Sequence of chain 1.A:
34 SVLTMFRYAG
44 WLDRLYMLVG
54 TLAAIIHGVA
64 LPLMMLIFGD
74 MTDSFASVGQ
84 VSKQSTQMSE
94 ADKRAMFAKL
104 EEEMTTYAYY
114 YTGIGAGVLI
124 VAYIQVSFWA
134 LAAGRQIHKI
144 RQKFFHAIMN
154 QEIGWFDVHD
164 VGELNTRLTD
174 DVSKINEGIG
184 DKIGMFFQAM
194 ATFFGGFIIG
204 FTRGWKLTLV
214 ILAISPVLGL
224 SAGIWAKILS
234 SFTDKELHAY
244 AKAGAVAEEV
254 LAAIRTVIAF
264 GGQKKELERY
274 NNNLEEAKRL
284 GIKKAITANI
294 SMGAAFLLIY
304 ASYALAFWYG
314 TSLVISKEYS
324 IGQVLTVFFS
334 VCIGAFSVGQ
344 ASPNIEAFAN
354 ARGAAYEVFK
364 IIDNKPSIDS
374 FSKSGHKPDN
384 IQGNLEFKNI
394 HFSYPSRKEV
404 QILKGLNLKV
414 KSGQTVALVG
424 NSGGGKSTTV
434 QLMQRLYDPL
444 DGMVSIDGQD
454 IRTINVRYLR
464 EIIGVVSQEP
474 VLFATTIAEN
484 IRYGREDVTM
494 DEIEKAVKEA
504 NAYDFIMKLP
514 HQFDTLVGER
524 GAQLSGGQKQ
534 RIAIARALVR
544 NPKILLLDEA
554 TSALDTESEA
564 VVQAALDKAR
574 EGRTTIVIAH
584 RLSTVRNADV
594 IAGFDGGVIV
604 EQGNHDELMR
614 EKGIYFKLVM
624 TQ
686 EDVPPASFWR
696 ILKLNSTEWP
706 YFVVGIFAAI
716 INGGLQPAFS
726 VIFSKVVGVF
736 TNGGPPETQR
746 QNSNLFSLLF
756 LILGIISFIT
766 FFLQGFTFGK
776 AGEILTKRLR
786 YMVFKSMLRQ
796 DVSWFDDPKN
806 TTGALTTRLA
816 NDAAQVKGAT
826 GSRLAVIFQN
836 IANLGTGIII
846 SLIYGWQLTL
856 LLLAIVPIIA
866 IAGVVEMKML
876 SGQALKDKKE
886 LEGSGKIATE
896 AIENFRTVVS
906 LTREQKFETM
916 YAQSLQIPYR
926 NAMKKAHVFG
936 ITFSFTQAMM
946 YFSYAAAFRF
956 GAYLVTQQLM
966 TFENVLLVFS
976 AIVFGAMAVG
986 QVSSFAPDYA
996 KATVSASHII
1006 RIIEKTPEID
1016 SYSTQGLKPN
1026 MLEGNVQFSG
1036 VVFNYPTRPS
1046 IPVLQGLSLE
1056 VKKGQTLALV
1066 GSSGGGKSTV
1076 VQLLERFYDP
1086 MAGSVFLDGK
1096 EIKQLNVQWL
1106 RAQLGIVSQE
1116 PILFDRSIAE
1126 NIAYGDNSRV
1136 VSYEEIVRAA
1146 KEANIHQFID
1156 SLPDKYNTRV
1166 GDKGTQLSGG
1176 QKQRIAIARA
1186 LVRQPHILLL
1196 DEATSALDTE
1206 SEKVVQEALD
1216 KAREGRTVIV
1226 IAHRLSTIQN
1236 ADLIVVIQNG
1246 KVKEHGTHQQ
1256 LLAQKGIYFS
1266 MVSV

A protein and the small-molecule ligand that binds it are described below.
Small molecule (SMILES): CC(C)CCC[C@@H](C)[C@H]1CC[C@H]2[C@@H]3CC=C4C[C@@H](OC(=O)CCC(=O)O)CC[C@]4(C)[C@H]3CC[C@]12C

Binding-site contacts:
Ligand atom CAL contacts residue ARG138 of chain 1.A at 3.3 Å.
Ligand atom CAZ contacts residue Y011 of chain 1.H at 4.4 Å.
Ligand atom CAQ contacts residue PHE131 of chain 1.A at 3.7 Å (hydrophobic).
Ligand atom CAZ contacts residue TYR49 of chain 1.A at 3.5 Å (hydrophobic).
Ligand atom CBH contacts residue HIS932 of chain 1.A at 4.5 Å.
Ligand atom CBA contacts residue ILE123 of chain 1.A at 4.0 Å (hydrophobic).
Ligand atom CAT contacts residue Y011 of chain 1.H at 4.2 Å.
Ligand atom OAG contacts residue TYR49 of chain 1.A at 3.3 Å (h-bond).
Ligand atom OAF contacts residue MET928 of chain 1.A at 4.3 Å.
Ligand atom CAZ contacts residue LEU134 of chain 1.A at 4.0 Å (hydrophobic).
Ligand atom CAM contacts residue ARG138 of chain 1.A at 3.9 Å.
Ligand atom OAW contacts residue LEU134 of chain 1.A at 4.4 Å.
Ligand atom OAW contacts residue TYR49 of chain 1.A at 3.8 Å.
Ligand atom CAE contacts residue TYR126 of chain 1.A at 3.9 Å (hydrophobic).
Ligand atom CAI contacts residue TYR49 of chain 1.A at 3.1 Å (hydrophobic).
Ligand atom CAM contacts residue TYR49 of chain 1.A at 3.8 Å (hydrophobic).
Ligand atom CAY contacts residue LEU134 of chain 1.A at 4.1 Å (hydrophobic).
Ligand atom OAG contacts residue LEU134 of chain 1.A at 3.1 Å.
Ligand atom CAK contacts residue PHE131 of chain 1.A at 3.8 Å (hydrophobic).
Ligand atom OAG contacts residue ARG138 of chain 1.A at 4.1 Å.
Ligand atom CAV contacts residue LEU134 of chain 1.A at 3.6 Å (hydrophobic).
Ligand atom CAB contacts residue Y011 of chain 1.H at 4.2 Å.
Ligand atom CAX contacts residue MET928 of chain 1.A at 4.3 Å (hydrophobic).
Ligand atom CBC contacts residue TYR49 of chain 1.A at 3.3 Å (hydrophobic).
Ligand atom CAI contacts residue Y011 of chain 1.H at 3.9 Å.
Ligand atom CAD contacts residue HIS932 of chain 1.A at 3.4 Å.
Ligand atom OAF contacts residue TYR924 of chain 1.A at 2.9 Å (h-bond).
Ligand atom CAL contacts residue TYR924 of chain 1.A at 3.8 Å (hydrophobic).
Ligand atom CAV contacts residue HIS932 of chain 1.A at 3.8 Å.
Ligand atom CAY contacts residue TYR49 of chain 1.A at 3.4 Å (hydrophobic).
Ligand atom CAV contacts residue TYR49 of chain 1.A at 3.2 Å (hydrophobic).
Ligand atom CAX contacts residue TYR924 of chain 1.A at 3.7 Å (hydrophobic).
Ligand atom CAI contacts residue LEU134 of chain 1.A at 3.6 Å (hydrophobic).
Ligand atom OAG contacts residue MET928 of chain 1.A at 3.9 Å.
Ligand atom CAK contacts residue TYR49 of chain 1.A at 4.2 Å (hydrophobic).
Ligand atom CAK contacts residue Y011 of chain 1.H at 3.9 Å.
Ligand atom CAA contacts residue ILE123 of chain 1.A at 4.2 Å (hydrophobic).
Ligand atom CBC contacts residue Y011 of chain 1.H at 4.4 Å.
Ligand atom CAN contacts residue ILE123 of chain 1.A at 3.9 Å (hydrophobic).
Ligand atom CAZ contacts residue HIS932 of chain 1.A at 4.1 Å.